Sequence of chain 1.F:
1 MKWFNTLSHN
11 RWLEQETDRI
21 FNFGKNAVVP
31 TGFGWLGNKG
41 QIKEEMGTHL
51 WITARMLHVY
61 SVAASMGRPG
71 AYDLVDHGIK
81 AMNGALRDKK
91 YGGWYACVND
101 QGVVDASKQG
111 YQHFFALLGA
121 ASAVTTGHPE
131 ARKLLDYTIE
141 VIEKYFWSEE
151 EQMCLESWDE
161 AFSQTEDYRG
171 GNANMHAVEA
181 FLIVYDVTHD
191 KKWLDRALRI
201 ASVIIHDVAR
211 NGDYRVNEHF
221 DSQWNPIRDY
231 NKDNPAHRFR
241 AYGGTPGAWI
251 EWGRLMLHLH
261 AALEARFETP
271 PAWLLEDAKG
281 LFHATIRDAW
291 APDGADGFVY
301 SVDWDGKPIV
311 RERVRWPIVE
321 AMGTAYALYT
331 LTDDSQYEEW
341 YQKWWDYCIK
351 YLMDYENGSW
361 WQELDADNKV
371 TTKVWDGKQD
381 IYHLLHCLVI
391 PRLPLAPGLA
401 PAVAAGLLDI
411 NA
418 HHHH

A protein and the small-molecule ligand that binds it are described below.
Small molecule (SMILES): OC[C@H]1O[C@@H](O)[C@@H](O)[C@@H](O)[C@@H]1O

Binding-site contacts:
Ligand atom O6 contacts residue HIS383 of chain 1.F at 2.8 Å (h-bond).
Ligand atom O1 contacts residue GLU251 of chain 1.F at 2.8 Å (salt-bridge).
Ligand atom C2 contacts residue TRP316 of chain 1.F at 4.0 Å (hydrophobic).
Ligand atom O6 contacts residue ARG55 of chain 1.F at 2.7 Å (salt-bridge).
Ligand atom C1 contacts residue HIS176 of chain 1.F at 3.7 Å.
Ligand atom O4 contacts residue TRP316 of chain 1.F at 4.0 Å.
Ligand atom O5 contacts residue HIS383 of chain 1.F at 3.0 Å (h-bond).
Ligand atom O4 contacts residue ARG238 of chain 1.F at 2.6 Å (salt-bridge).
Ligand atom O4 contacts residue PHE239 of chain 1.F at 3.8 Å.
Ligand atom C3 contacts residue ASN172 of chain 1.F at 3.9 Å.
Ligand atom O1 contacts residue HIS383 of chain 1.F at 3.2 Å.
Ligand atom O1 contacts residue MET175 of chain 1.F at 3.8 Å.
Ligand atom C1 contacts residue TYR111 of chain 1.F at 4.0 Å (hydrophobic).
Ligand atom C5 contacts residue HIS383 of chain 1.F at 3.7 Å.
Ligand atom C1 contacts residue HIS383 of chain 1.F at 3.6 Å.
Ligand atom O5 contacts residue TYR111 of chain 1.F at 3.3 Å (h-bond).
Ligand atom C1 contacts residue GLU251 of chain 1.F at 3.8 Å.
Ligand atom O2 contacts residue ASN172 of chain 1.F at 2.7 Å (h-bond).
Ligand atom C5 contacts residue TRP316 of chain 1.F at 3.8 Å (hydrophobic).
Ligand atom C6 contacts residue HIS383 of chain 1.F at 3.8 Å.
Ligand atom O3 contacts residue ARG238 of chain 1.F at 3.5 Å (salt-bridge).
Ligand atom C2 contacts residue TYR111 of chain 1.F at 3.7 Å (hydrophobic).
Ligand atom C4 contacts residue TYR111 of chain 1.F at 3.6 Å (hydrophobic).
Ligand atom C2 contacts residue ASN172 of chain 1.F at 3.5 Å.
Ligand atom C1 contacts residue TRP316 of chain 1.F at 3.9 Å (hydrophobic).
Ligand atom C3 contacts residue ARG238 of chain 1.F at 4.1 Å.
Ligand atom O2 contacts residue TYR111 of chain 1.F at 2.7 Å (h-bond).
Ligand atom C6 contacts residue ARG55 of chain 1.F at 3.5 Å.
Ligand atom O3 contacts residue ASN172 of chain 1.F at 2.8 Å (h-bond).
Ligand atom O1 contacts residue HIS176 of chain 1.F at 2.7 Å (h-bond).
Ligand atom O3 contacts residue PHE239 of chain 1.F at 3.8 Å.
Ligand atom O5 contacts residue ARG55 of chain 1.F at 3.5 Å (salt-bridge).
Ligand atom O2 contacts residue HIS176 of chain 1.F at 3.0 Å (h-bond).
Ligand atom C5 contacts residue TYR111 of chain 1.F at 3.8 Å (hydrophobic).
Ligand atom C4 contacts residue PHE239 of chain 1.F at 3.8 Å (hydrophobic).
Ligand atom O4 contacts residue TRP375 of chain 1.F at 3.6 Å.
Ligand atom C4 contacts residue ARG238 of chain 1.F at 3.7 Å.
Ligand atom C6 contacts residue TYR111 of chain 1.F at 3.9 Å (hydrophobic).
Ligand atom C3 contacts residue TRP316 of chain 1.F at 3.5 Å (hydrophobic).
Ligand atom C2 contacts residue HIS176 of chain 1.F at 3.8 Å.